Binding-site contacts:
Ligand atom C5 contacts residue TYR912 of chain 1.A at 4.0 Å (hydrophobic).
Ligand atom C2 contacts residue TYR912 of chain 1.A at 4.1 Å (hydrophobic).
Ligand atom O5 contacts residue ASN913 of chain 1.A at 1.5 Å (h-bond).
Ligand atom C6 contacts residue PHE149 of chain 1.G at 3.5 Å (hydrophobic).
Ligand atom C7 contacts residue ASN913 of chain 1.A at 4.4 Å.
Ligand atom C3 contacts residue ASN913 of chain 1.A at 3.7 Å.
Ligand atom C5 contacts residue ASN913 of chain 1.A at 2.9 Å.
Ligand atom C4 contacts residue ASN913 of chain 1.A at 3.7 Å.
Ligand atom N2 contacts residue ASN913 of chain 1.A at 3.6 Å (h-bond).
Ligand atom C1 contacts residue ASN913 of chain 1.A at 1.4 Å.
Ligand atom C2 contacts residue ASN913 of chain 1.A at 2.7 Å.
Ligand atom O6 contacts residue ASN913 of chain 1.A at 3.4 Å (h-bond).
Ligand atom O6 contacts residue TYR148 of chain 1.G at 4.5 Å.
Ligand atom N2 contacts residue TYR912 of chain 1.A at 4.2 Å.
Ligand atom O4 contacts residue PHE149 of chain 1.G at 4.2 Å.
Ligand atom O6 contacts residue PHE149 of chain 1.G at 4.0 Å.
Ligand atom C3 contacts residue TYR912 of chain 1.A at 4.3 Å (hydrophobic).
Ligand atom C5 contacts residue PHE149 of chain 1.G at 3.5 Å (hydrophobic).
Ligand atom C8 contacts residue GLN914 of chain 1.A at 4.4 Å.
Ligand atom C6 contacts residue ASN913 of chain 1.A at 3.7 Å.
Ligand atom O7 contacts residue ASN913 of chain 1.A at 4.5 Å.
Ligand atom C1 contacts residue TYR912 of chain 1.A at 3.3 Å (hydrophobic).
Ligand atom O5 contacts residue TYR912 of chain 1.A at 3.7 Å.

The small molecule below binds the protein below.
Small molecule (SMILES): CC(=O)N[C@@H]1[C@@H](O)[C@H](O)[C@@H](CO)O[C@H]1O

Sequence of chain 1.A:
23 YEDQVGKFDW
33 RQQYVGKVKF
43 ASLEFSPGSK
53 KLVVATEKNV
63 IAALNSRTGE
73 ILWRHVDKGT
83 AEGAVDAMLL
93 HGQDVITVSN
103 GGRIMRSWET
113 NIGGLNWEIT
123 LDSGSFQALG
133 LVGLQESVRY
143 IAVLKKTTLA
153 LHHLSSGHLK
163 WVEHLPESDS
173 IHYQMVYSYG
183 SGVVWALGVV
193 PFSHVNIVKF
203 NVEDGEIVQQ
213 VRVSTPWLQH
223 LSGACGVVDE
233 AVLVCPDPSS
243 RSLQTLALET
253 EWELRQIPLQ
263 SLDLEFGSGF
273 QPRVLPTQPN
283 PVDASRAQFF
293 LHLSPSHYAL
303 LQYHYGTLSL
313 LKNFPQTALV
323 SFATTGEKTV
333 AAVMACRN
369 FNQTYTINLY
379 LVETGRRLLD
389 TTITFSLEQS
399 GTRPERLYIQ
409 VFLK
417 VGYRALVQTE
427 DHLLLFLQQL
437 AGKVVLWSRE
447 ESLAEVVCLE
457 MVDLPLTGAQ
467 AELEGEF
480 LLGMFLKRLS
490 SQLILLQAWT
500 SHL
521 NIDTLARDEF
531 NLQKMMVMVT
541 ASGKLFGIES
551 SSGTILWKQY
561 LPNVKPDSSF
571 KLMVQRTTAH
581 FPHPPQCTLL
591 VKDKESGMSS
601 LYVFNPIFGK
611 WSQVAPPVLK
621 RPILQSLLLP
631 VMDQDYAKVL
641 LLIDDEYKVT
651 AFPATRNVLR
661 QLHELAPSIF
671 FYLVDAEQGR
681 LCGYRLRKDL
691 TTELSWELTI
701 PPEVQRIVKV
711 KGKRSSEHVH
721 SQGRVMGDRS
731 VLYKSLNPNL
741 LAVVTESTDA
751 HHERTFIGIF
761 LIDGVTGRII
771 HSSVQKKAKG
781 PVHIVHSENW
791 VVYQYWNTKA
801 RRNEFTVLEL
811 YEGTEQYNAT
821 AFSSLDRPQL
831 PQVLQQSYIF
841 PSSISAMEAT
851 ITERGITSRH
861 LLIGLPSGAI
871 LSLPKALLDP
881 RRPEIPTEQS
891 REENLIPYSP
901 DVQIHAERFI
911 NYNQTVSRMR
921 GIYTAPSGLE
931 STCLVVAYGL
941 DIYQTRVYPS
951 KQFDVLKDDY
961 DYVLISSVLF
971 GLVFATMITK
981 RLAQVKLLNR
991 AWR

Sequence of chain 1.G:
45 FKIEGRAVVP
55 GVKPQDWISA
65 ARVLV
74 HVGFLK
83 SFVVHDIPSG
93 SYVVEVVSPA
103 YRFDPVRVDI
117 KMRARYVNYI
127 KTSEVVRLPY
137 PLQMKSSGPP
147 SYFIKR